Sequence of chain 27.B:
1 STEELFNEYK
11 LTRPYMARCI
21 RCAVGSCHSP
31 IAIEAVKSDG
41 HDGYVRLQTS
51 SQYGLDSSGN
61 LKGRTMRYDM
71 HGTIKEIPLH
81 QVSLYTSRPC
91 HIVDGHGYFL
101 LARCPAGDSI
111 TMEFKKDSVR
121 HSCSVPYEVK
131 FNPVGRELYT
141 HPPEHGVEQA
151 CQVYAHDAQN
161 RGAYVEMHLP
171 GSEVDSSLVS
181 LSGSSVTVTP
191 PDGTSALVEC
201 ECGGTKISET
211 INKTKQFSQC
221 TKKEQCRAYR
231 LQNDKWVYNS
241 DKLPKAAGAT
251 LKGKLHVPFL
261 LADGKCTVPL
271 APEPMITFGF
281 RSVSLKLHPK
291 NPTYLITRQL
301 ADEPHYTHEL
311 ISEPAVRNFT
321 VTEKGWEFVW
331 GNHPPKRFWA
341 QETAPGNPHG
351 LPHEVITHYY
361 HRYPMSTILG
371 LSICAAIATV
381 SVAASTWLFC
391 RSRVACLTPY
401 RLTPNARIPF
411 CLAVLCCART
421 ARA

Sequence of chain 52.A:
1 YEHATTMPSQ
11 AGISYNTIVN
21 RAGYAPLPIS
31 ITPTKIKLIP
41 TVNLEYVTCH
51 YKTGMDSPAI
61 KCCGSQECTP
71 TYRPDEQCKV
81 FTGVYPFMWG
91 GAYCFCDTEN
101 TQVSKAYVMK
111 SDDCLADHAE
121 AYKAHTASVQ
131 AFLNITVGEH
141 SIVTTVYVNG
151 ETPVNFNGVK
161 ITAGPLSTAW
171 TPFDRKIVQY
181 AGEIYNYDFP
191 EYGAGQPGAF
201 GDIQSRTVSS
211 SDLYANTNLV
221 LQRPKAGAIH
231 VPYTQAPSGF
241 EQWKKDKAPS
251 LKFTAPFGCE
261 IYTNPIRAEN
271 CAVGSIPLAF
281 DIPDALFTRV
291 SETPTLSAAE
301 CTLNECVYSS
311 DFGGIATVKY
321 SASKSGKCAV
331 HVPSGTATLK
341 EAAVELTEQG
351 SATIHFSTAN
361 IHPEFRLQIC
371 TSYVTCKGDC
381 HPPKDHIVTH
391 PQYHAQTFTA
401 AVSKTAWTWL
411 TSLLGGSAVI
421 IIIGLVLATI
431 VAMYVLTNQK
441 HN

Binding-site contacts:
Ligand atom C7 contacts residue GLU305 of chain 52.A at 3.6 Å.
Ligand atom O5 contacts residue SER284 of chain 27.B at 4.2 Å.
Ligand atom O6 contacts residue ASN318 of chain 27.B at 2.9 Å (h-bond).
Ligand atom O6 contacts residue SER284 of chain 27.B at 2.4 Å (h-bond).
Ligand atom C5 contacts residue SER284 of chain 27.B at 4.5 Å.
Ligand atom C6 contacts residue ASN318 of chain 27.B at 3.2 Å.
Ligand atom C6 contacts residue SER284 of chain 27.B at 3.4 Å.
Ligand atom O7 contacts residue GLU305 of chain 52.A at 2.4 Å (salt-bridge).
Ligand atom C8 contacts residue GLU305 of chain 52.A at 4.5 Å.
Ligand atom N2 contacts residue GLU305 of chain 52.A at 4.4 Å.

This small molecule binds to this protein.
Small molecule (SMILES): CC(=O)N[C@@H]1[C@@H](O)[C@H](O)[C@@H](CO)O[C@H]1O